Sequence of chain 2.A:
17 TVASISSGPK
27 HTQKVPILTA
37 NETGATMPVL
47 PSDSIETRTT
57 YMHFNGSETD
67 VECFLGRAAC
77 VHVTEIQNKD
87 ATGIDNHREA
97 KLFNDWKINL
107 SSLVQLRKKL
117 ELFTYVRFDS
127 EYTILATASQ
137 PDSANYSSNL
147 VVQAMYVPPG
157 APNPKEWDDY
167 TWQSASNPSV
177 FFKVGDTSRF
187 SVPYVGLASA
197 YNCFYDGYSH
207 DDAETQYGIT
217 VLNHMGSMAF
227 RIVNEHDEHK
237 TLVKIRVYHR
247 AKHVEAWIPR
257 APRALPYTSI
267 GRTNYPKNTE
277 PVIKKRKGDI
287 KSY

A protein and the small-molecule ligand that binds it are described below.
Small molecule (SMILES): OCCOCOCc1cc(CCCCCOc2c(Cl)cc(C3=NCCO3)cc2Cl)on1

Sequence of chain 3.C:
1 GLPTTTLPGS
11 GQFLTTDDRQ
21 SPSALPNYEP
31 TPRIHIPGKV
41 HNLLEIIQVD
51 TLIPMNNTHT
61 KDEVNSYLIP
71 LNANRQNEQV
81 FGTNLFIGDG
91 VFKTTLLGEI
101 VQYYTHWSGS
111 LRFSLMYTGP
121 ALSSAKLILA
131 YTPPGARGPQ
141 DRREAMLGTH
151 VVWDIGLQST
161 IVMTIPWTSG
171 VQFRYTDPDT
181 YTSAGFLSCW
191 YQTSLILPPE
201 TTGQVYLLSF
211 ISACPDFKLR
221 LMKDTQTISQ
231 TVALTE

Binding-site contacts:
Ligand atom C5B contacts residue TYR152 of chain 2.A at 3.8 Å (hydrophobic).
Ligand atom CL2 contacts residue MET224 of chain 2.A at 2.9 Å.
Ligand atom O1A contacts residue PHE186 of chain 2.A at 2.9 Å.
Ligand atom C6B contacts residue VAL188 of chain 2.A at 3.8 Å (hydrophobic).
Ligand atom C5C contacts residue VAL188 of chain 2.A at 2.9 Å (hydrophobic).
Ligand atom N3A contacts residue ALA24 of chain 2.C at 3.6 Å.
Ligand atom C4A contacts residue SER175 of chain 2.A at 3.8 Å.
Ligand atom C1C contacts residue TYR128 of chain 2.A at 3.5 Å (hydrophobic).
Ligand atom C1B contacts residue VAL188 of chain 2.A at 3.8 Å (hydrophobic).
Ligand atom C1B contacts residue TYR152 of chain 2.A at 3.8 Å (hydrophobic).
Ligand atom C5A contacts residue ALA150 of chain 2.A at 3.2 Å (hydrophobic).
Ligand atom C3B contacts residue MET224 of chain 2.A at 3.4 Å (hydrophobic).
Ligand atom CL1 contacts residue VAL188 of chain 2.A at 3.5 Å.
Ligand atom C4A contacts residue VAL176 of chain 2.A at 3.7 Å (hydrophobic).
Ligand atom C31 contacts residue LEU106 of chain 2.A at 3.8 Å (hydrophobic).
Ligand atom C5A contacts residue VAL176 of chain 2.A at 3.2 Å (hydrophobic).
Ligand atom C4A contacts residue PRO174 of chain 2.A at 3.3 Å (hydrophobic).
Ligand atom C2B contacts residue MET224 of chain 2.A at 3.6 Å (hydrophobic).
Ligand atom C5 contacts residue LEU106 of chain 2.A at 3.5 Å (hydrophobic).
Ligand atom C3D contacts residue LEU116 of chain 2.A at 3.6 Å (hydrophobic).
Ligand atom C2A contacts residue PHE186 of chain 2.A at 3.3 Å (hydrophobic).
Ligand atom N3A contacts residue PRO174 of chain 2.A at 3.6 Å (h-bond).
Ligand atom N2 contacts residue MET221 of chain 2.A at 3.5 Å (h-bond).
Ligand atom O1 contacts residue MET221 of chain 2.A at 3.1 Å (h-bond).
Ligand atom N2 contacts residue ASN219 of chain 2.A at 3.4 Å (h-bond).
Ligand atom C4 contacts residue LEU106 of chain 2.A at 2.5 Å (hydrophobic).
Ligand atom C4C contacts residue TYR128 of chain 2.A at 3.5 Å (hydrophobic).
Ligand atom O1A contacts residue ALA150 of chain 2.A at 3.8 Å.
Ligand atom C6B contacts residue TYR152 of chain 2.A at 3.8 Å (hydrophobic).
Ligand atom C4B contacts residue PHE186 of chain 2.A at 3.4 Å (hydrophobic).
Ligand atom O1D contacts residue SER107 of chain 2.A at 3.2 Å.
Ligand atom C3C contacts residue ILE104 of chain 2.A at 3.6 Å (hydrophobic).
Ligand atom C3B contacts residue PHE186 of chain 2.A at 3.7 Å (hydrophobic).
Ligand atom C3 contacts residue LEU106 of chain 2.A at 3.4 Å (hydrophobic).
Ligand atom CL1 contacts residue LEU25 of chain 2.C at 3.5 Å.
Ligand atom CL2 contacts residue ILE104 of chain 2.A at 3.1 Å.
Ligand atom C5A contacts residue PHE186 of chain 2.A at 3.5 Å (hydrophobic).
Ligand atom O1B contacts residue TYR152 of chain 2.A at 3.8 Å.
Ligand atom C31 contacts residue ASN219 of chain 2.A at 3.8 Å.
Ligand atom C2D contacts residue SER107 of chain 2.A at 3.8 Å.

Sequence of chain 2.C:
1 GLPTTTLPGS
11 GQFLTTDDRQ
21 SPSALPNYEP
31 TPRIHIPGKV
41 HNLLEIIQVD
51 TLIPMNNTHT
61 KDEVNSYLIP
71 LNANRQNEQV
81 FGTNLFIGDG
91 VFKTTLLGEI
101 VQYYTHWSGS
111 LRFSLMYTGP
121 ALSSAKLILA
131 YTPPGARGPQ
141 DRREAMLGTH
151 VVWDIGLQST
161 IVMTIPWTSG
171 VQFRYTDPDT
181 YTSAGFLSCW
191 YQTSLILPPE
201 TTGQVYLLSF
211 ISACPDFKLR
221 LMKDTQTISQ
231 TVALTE